Sequence of chain 1.C:
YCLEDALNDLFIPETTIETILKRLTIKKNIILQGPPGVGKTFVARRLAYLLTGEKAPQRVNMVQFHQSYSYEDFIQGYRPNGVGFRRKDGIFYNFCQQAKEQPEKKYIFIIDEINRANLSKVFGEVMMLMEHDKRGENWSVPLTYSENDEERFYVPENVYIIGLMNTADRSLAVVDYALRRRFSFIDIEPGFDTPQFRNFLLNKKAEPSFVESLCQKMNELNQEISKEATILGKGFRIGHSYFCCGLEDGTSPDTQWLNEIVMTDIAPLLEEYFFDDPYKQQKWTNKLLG

This small molecule binds to this protein.
Small molecule (SMILES): Nc1nc2c(ncn2[C@@H]2O[C@H](CO[P](=O)(O)O[P](=O)(O)NP(=O)(O)O)[C@@H](O)[C@H]2O)c(=O)[nH]1

Sequence of chain 1.D:
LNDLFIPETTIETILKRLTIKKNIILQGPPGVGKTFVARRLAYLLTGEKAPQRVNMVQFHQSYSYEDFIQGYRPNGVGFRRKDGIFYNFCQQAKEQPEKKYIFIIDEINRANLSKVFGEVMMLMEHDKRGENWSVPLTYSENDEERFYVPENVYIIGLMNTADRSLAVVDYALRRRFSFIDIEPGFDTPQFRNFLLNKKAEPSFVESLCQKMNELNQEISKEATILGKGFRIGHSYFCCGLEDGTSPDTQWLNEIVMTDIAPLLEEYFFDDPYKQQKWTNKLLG

Binding-site contacts:
Ligand atom O6 contacts residue ASP15 of chain 1.C at 2.7 Å (salt-bridge).
Ligand atom N2 contacts residue ASP15 of chain 1.C at 2.9 Å (salt-bridge).
Ligand atom C8 contacts residue HIS246 of chain 1.C at 3.1 Å.
Ligand atom N1 contacts residue ASP15 of chain 1.C at 2.8 Å (salt-bridge).
Ligand atom O2B contacts residue LYS46 of chain 1.C at 3.4 Å.
Ligand atom N3B contacts residue ARG187 of chain 1.D at 3.3 Å (salt-bridge).
Ligand atom C4' contacts residue SER247 of chain 1.C at 2.9 Å.
Ligand atom O6 contacts residue PHE17 of chain 1.C at 2.9 Å (h-bond).
Ligand atom PG contacts residue MG1 of chain 1.T at 2.9 Å.
Ligand atom O1B contacts residue PRO42 of chain 1.C at 3.4 Å.
Ligand atom O3G contacts residue MG1 of chain 1.T at 2.0 Å.
Ligand atom O2B contacts residue THR47 of chain 1.C at 3.0 Å (h-bond).
Ligand atom O2A contacts residue MG1 of chain 1.T at 2.5 Å.
Ligand atom O2G contacts residue PRO42 of chain 1.C at 3.5 Å.
Ligand atom C6 contacts residue ASP15 of chain 1.C at 3.1 Å.
Ligand atom O2A contacts residue THR47 of chain 1.C at 3.0 Å (h-bond).
Ligand atom O1B contacts residue LYS46 of chain 1.C at 3.4 Å.
Ligand atom C8 contacts residue GLY45 of chain 1.C at 3.4 Å.
Ligand atom O2G contacts residue ARG188 of chain 1.D at 3.1 Å (salt-bridge).
Ligand atom O2' contacts residue PHE48 of chain 1.C at 3.0 Å.
Ligand atom O1B contacts residue GLY43 of chain 1.C at 2.8 Å (h-bond).
Ligand atom O3' contacts residue CYS251 of chain 1.C at 3.1 Å (h-bond).
Ligand atom N1 contacts residue PHE17 of chain 1.C at 3.4 Å.
Ligand atom O1A contacts residue THR47 of chain 1.C at 2.3 Å (h-bond).
Ligand atom O2A contacts residue LYS140 of chain 1.D at 2.9 Å (salt-bridge).
Ligand atom C3' contacts residue ASP139 of chain 1.D at 2.9 Å.
Ligand atom O1A contacts residue LYS46 of chain 1.C at 2.7 Å (salt-bridge).
Ligand atom N3B contacts residue MG1 of chain 1.T at 2.9 Å.
Ligand atom O2B contacts residue MG1 of chain 1.T at 2.0 Å.
Ligand atom PA contacts residue MG1 of chain 1.T at 3.4 Å.
Ligand atom O3' contacts residue ASP139 of chain 1.D at 2.3 Å (salt-bridge).
Ligand atom O3G contacts residue ARG188 of chain 1.D at 3.0 Å (salt-bridge).
Ligand atom C6 contacts residue PHE17 of chain 1.C at 3.4 Å (hydrophobic).
Ligand atom O6 contacts residue LEU16 of chain 1.C at 3.4 Å.
Ligand atom N7 contacts residue HIS246 of chain 1.C at 2.9 Å (h-bond).
Ligand atom PB contacts residue MG1 of chain 1.T at 2.9 Å.
Ligand atom O1A contacts residue GLY45 of chain 1.C at 2.9 Å.
Ligand atom N3 contacts residue CYS250 of chain 1.C at 3.2 Å (h-bond).
Ligand atom O1A contacts residue PHE48 of chain 1.C at 3.1 Å (h-bond).
Ligand atom O4' contacts residue SER247 of chain 1.C at 2.5 Å (h-bond).